Sequence of chain 1.C:
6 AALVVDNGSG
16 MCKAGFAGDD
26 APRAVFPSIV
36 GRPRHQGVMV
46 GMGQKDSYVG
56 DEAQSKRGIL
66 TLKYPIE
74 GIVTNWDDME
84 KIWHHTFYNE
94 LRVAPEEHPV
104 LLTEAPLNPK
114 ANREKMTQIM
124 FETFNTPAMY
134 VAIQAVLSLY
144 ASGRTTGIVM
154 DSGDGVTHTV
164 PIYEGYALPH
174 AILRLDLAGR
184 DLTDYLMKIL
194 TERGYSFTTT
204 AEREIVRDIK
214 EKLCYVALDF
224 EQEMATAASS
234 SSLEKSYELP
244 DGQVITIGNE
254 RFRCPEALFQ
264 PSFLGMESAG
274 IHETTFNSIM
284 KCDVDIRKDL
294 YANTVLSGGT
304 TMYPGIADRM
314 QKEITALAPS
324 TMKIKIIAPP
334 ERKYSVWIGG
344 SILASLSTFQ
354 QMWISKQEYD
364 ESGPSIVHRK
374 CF

Sequence of chain 1.B:
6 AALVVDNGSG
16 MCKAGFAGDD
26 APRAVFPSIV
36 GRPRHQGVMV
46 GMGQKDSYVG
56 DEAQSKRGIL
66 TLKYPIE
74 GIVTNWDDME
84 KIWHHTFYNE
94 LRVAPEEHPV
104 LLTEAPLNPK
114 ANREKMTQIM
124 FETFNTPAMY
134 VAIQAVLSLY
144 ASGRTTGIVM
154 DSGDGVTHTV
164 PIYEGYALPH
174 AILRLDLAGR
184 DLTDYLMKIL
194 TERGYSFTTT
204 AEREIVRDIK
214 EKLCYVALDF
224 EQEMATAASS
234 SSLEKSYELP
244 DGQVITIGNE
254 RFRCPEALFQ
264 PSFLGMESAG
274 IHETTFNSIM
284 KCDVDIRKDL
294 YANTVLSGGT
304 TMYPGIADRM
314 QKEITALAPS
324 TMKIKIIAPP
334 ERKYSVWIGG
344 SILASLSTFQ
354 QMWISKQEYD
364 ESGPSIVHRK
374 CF

Sequence of chain 1.A:
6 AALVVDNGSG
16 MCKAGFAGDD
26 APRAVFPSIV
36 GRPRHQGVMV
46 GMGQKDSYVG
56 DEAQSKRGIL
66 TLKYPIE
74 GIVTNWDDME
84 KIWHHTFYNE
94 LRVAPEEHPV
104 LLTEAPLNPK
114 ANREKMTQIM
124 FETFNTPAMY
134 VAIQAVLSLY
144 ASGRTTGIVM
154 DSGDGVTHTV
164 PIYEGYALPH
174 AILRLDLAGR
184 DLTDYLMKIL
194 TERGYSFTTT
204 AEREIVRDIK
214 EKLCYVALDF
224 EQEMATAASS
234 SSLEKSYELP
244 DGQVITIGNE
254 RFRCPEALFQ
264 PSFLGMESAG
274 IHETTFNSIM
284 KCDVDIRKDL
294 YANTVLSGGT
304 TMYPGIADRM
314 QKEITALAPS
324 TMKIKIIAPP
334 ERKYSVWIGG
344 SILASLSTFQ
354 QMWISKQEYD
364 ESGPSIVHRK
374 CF

Binding-site contacts:
Ligand atom CA contacts residue SER199 of chain 1.C at 3.6 Å.
Ligand atom CH2 contacts residue ILE75 of chain 1.B at 3.9 Å (hydrophobic).
Ligand atom CA contacts residue GLY197 of chain 1.C at 3.8 Å.
Ligand atom N contacts residue GLY197 of chain 1.C at 3.8 Å.
Ligand atom CD2 contacts residue ILE75 of chain 1.B at 3.6 Å (hydrophobic).
Ligand atom CE2 contacts residue ILE75 of chain 1.B at 3.5 Å (hydrophobic).
Ligand atom CB contacts residue ILE248 of chain 1.C at 3.9 Å (hydrophobic).
Ligand atom O contacts residue GLN246 of chain 1.C at 3.2 Å (h-bond).
Ligand atom OG1 contacts residue ARG290 of chain 1.A at 3.5 Å (salt-bridge).
Ligand atom N contacts residue GLY197 of chain 1.C at 2.9 Å (h-bond).
Ligand atom C contacts residue GLY197 of chain 1.C at 3.8 Å.
Ligand atom CD1 contacts residue ARG196 of chain 1.C at 3.7 Å.
Ligand atom O contacts residue TYR198 of chain 1.C at 3.3 Å.
Ligand atom CE3 contacts residue ILE75 of chain 1.B at 3.8 Å (hydrophobic).
Ligand atom CZ3 contacts residue PRO112 of chain 1.B at 3.6 Å (hydrophobic).
Ligand atom CB contacts residue GLY197 of chain 1.C at 3.8 Å.
Ligand atom CG contacts residue SER199 of chain 1.C at 4.0 Å.
Ligand atom O1 contacts residue GLY197 of chain 1.C at 3.3 Å (h-bond).
Ligand atom CA contacts residue GLY197 of chain 1.C at 3.7 Å.
Ligand atom CB contacts residue TYR198 of chain 1.C at 3.6 Å (hydrophobic).
Ligand atom CD2 contacts residue SER199 of chain 1.C at 3.8 Å.
Ligand atom CG contacts residue GLU72 of chain 1.B at 3.9 Å.
Ligand atom CE2 contacts residue SER199 of chain 1.C at 3.9 Å.
Ligand atom CG2 contacts residue GLU205 of chain 1.C at 3.5 Å.
Ligand atom CB contacts residue GLU205 of chain 1.C at 3.9 Å.
Ligand atom CH2 contacts residue LEU110 of chain 1.B at 3.7 Å (hydrophobic).
Ligand atom CE3 contacts residue GLY197 of chain 1.C at 3.5 Å.
Ligand atom CB contacts residue LEU242 of chain 1.C at 3.8 Å (hydrophobic).
Ligand atom CE3 contacts residue PRO112 of chain 1.B at 4.0 Å (hydrophobic).
Ligand atom CZ2 contacts residue ILE75 of chain 1.B at 3.6 Å (hydrophobic).
Ligand atom CZ3 contacts residue THR194 of chain 1.C at 3.8 Å.
Ligand atom CB contacts residue GLY197 of chain 1.C at 3.2 Å.
Ligand atom CA contacts residue GLN246 of chain 1.C at 3.8 Å.
Ligand atom CB contacts residue GLU72 of chain 1.B at 3.4 Å.
Ligand atom O contacts residue SER199 of chain 1.C at 2.9 Å (h-bond).
Ligand atom CB contacts residue GLU72 of chain 1.B at 3.7 Å.
Ligand atom CZ3 contacts residue ILE75 of chain 1.B at 4.0 Å (hydrophobic).
Ligand atom CZ2 contacts residue ARG177 of chain 1.B at 3.7 Å.
Ligand atom CB contacts residue TYR198 of chain 1.C at 3.9 Å (hydrophobic).
Ligand atom N contacts residue TYR198 of chain 1.C at 3.7 Å.

A protein and the small-molecule ligand that binds it are described below.
Small molecule (SMILES): C[C@@H]1NC(=O)[C@H](C[C@@](C)(O)CO)NC(=O)[C@@H]2CC3=c4ccccc4=N[C@@H]3SC[C@H](NC(=O)[C@@H]([C@H](C)O)NC1=O)C(=O)N1C[C@H](O)C[C@H]1C(=O)N[C@@H](C)C(=O)N2